Sequence of chain 1.A:
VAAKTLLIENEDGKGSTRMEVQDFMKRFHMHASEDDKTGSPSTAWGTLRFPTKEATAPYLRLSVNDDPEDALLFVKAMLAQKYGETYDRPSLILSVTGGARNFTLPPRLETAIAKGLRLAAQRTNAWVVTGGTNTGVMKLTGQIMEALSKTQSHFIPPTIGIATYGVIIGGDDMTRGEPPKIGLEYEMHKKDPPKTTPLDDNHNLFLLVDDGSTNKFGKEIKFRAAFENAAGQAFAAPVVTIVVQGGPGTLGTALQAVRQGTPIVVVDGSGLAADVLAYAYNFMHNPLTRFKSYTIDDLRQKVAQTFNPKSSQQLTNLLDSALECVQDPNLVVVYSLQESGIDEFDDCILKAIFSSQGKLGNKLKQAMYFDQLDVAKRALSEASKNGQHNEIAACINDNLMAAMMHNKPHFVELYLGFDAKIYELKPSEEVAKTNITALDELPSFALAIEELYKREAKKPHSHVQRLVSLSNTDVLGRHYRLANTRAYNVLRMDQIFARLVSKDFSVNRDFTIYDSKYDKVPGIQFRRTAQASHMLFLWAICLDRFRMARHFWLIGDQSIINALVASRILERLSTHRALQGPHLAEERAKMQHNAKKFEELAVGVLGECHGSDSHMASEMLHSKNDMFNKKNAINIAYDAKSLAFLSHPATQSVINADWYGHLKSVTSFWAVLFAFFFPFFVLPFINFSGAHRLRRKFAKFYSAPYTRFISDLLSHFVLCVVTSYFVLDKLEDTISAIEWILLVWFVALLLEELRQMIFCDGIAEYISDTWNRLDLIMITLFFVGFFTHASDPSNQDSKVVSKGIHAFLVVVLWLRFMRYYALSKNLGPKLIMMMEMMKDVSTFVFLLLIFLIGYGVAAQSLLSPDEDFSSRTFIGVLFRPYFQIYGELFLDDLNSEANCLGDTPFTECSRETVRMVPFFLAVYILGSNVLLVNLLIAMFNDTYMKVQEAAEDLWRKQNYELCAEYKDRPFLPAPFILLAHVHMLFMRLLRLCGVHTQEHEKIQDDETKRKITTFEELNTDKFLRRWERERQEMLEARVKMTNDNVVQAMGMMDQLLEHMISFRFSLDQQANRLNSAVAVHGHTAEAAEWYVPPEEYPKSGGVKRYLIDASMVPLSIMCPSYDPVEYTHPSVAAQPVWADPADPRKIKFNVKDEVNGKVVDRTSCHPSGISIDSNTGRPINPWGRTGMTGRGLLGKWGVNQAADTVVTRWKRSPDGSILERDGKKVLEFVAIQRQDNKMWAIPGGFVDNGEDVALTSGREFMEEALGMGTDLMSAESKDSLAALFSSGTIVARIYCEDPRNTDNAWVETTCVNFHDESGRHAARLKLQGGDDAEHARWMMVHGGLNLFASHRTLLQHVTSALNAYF

A protein and the small-molecule ligand that binds it are described below.
Small molecule (SMILES): Nc1ncnc2c1ncn2[C@@H]1O[C@H](CO[P](=O)(O)O[P](=O)(O)OC[C@H]2O[C@@H](O)[C@H](O)[C@@H]2O)[C@@H](O)[C@H]1O

Binding-site contacts:
Ligand atom N9 contacts residue PHE268 of chain 1.A at 3.6 Å.
Ligand atom O1A contacts residue ALA151 of chain 1.A at 3.1 Å (h-bond).
Ligand atom O3A contacts residue GLY150 of chain 1.A at 3.7 Å.
Ligand atom C4 contacts residue ALA151 of chain 1.A at 3.4 Å (hydrophobic).
Ligand atom O2B contacts residue THR301 of chain 1.A at 3.0 Å (h-bond).
Ligand atom C5' contacts residue ARG152 of chain 1.A at 3.6 Å.
Ligand atom O3A contacts residue GLY149 of chain 1.A at 3.8 Å.
Ligand atom N3 contacts residue ALA151 of chain 1.A at 3.4 Å.
Ligand atom PA contacts residue ALA151 of chain 1.A at 3.6 Å.
Ligand atom O2' contacts residue PHE268 of chain 1.A at 3.8 Å.
Ligand atom O1A contacts residue ARG152 of chain 1.A at 3.1 Å (salt-bridge).
Ligand atom O5D contacts residue GLY149 of chain 1.A at 3.5 Å (h-bond).
Ligand atom O2A contacts residue PRO299 of chain 1.A at 3.6 Å.
Ligand atom C5' contacts residue ALA151 of chain 1.A at 3.6 Å (hydrophobic).
Ligand atom O3A contacts residue ALA151 of chain 1.A at 3.0 Å (h-bond).
Ligand atom O3D contacts residue ILE272 of chain 1.A at 3.3 Å.
Ligand atom C8 contacts residue PHE268 of chain 1.A at 3.4 Å (hydrophobic).
Ligand atom N1 contacts residue THR184 of chain 1.A at 3.5 Å (h-bond).
Ligand atom O1D contacts residue GLY149 of chain 1.A at 2.8 Å (h-bond).
Ligand atom C2 contacts residue ALA151 of chain 1.A at 3.7 Å (hydrophobic).
Ligand atom O3A contacts residue GLY298 of chain 1.A at 3.7 Å.
Ligand atom O2B contacts residue GLY298 of chain 1.A at 3.1 Å (h-bond).
Ligand atom C4 contacts residue PHE268 of chain 1.A at 3.6 Å (hydrophobic).
Ligand atom O2A contacts residue GLY298 of chain 1.A at 3.3 Å.
Ligand atom N7 contacts residue PHE268 of chain 1.A at 3.5 Å.
Ligand atom C5 contacts residue PHE268 of chain 1.A at 3.6 Å (hydrophobic).
Ligand atom C5 contacts residue ALA151 of chain 1.A at 3.7 Å (hydrophobic).
Ligand atom O2B contacts residue GLY300 of chain 1.A at 3.3 Å (h-bond).
Ligand atom O3D contacts residue GLU271 of chain 1.A at 3.2 Å (salt-bridge).
Ligand atom O4D contacts residue GLY149 of chain 1.A at 3.2 Å (h-bond).
Ligand atom O4' contacts residue ALA151 of chain 1.A at 3.7 Å.
Ligand atom O5' contacts residue ALA151 of chain 1.A at 3.3 Å.
Ligand atom C2 contacts residue THR184 of chain 1.A at 3.7 Å.
Ligand atom C1D contacts residue GLY149 of chain 1.A at 3.6 Å.
Ligand atom O1A contacts residue GLY150 of chain 1.A at 3.7 Å.
Ligand atom O1D contacts residue THR148 of chain 1.A at 3.5 Å.
Ligand atom O1D contacts residue MET189 of chain 1.A at 3.5 Å (h-bond).
Ligand atom O2D contacts residue ARG275 of chain 1.A at 3.4 Å (salt-bridge).
Ligand atom C5D contacts residue THR301 of chain 1.A at 3.8 Å.
Ligand atom C5D contacts residue GLY149 of chain 1.A at 3.5 Å.